Binding-site contacts:
Ligand atom O3 contacts residue ARG1453 of chain 1.A at 4.2 Å.
Ligand atom O6 contacts residue ASP323 of chain 1.A at 4.2 Å.
Ligand atom C1 contacts residue ASN1457 of chain 1.A at 1.4 Å.
Ligand atom N2 contacts residue ASN1457 of chain 1.A at 2.4 Å (h-bond).
Ligand atom O5 contacts residue ARG1453 of chain 1.A at 4.1 Å.
Ligand atom C2 contacts residue ARG1453 of chain 1.A at 3.8 Å.
Ligand atom C4 contacts residue ASN1457 of chain 1.A at 4.2 Å.
Ligand atom C1 contacts residue ARG1453 of chain 1.A at 4.0 Å.
Ligand atom O7 contacts residue LYS1456 of chain 1.A at 3.2 Å.
Ligand atom C8 contacts residue ASN1457 of chain 1.A at 3.4 Å.
Ligand atom C7 contacts residue ASN1457 of chain 1.A at 3.1 Å.
Ligand atom C3 contacts residue ASN1457 of chain 1.A at 3.8 Å.
Ligand atom O5 contacts residue ASN1457 of chain 1.A at 2.3 Å (h-bond).
Ligand atom C5 contacts residue ASN1457 of chain 1.A at 3.6 Å.
Ligand atom C6 contacts residue ARG1453 of chain 1.A at 3.5 Å.
Ligand atom C8 contacts residue LYS1456 of chain 1.A at 4.0 Å.
Ligand atom C4 contacts residue ARG1453 of chain 1.A at 3.7 Å.
Ligand atom N2 contacts residue ARG1453 of chain 1.A at 4.3 Å.
Ligand atom C5 contacts residue GLU316 of chain 1.A at 4.5 Å.
Ligand atom C6 contacts residue GLU316 of chain 1.A at 4.1 Å.
Ligand atom O4 contacts residue ARG1453 of chain 1.A at 4.2 Å.
Ligand atom C7 contacts residue LYS1456 of chain 1.A at 3.7 Å.
Ligand atom O7 contacts residue ARG1453 of chain 1.A at 4.2 Å.
Ligand atom C5 contacts residue ARG1453 of chain 1.A at 4.0 Å.
Ligand atom O4 contacts residue GLU316 of chain 1.A at 4.2 Å.
Ligand atom C7 contacts residue ARG1453 of chain 1.A at 4.5 Å.
Ligand atom C3 contacts residue ARG1453 of chain 1.A at 4.3 Å.
Ligand atom O7 contacts residue ASN1457 of chain 1.A at 4.1 Å.
Ligand atom C2 contacts residue ASN1457 of chain 1.A at 2.5 Å.

Sequence of chain 1.A:
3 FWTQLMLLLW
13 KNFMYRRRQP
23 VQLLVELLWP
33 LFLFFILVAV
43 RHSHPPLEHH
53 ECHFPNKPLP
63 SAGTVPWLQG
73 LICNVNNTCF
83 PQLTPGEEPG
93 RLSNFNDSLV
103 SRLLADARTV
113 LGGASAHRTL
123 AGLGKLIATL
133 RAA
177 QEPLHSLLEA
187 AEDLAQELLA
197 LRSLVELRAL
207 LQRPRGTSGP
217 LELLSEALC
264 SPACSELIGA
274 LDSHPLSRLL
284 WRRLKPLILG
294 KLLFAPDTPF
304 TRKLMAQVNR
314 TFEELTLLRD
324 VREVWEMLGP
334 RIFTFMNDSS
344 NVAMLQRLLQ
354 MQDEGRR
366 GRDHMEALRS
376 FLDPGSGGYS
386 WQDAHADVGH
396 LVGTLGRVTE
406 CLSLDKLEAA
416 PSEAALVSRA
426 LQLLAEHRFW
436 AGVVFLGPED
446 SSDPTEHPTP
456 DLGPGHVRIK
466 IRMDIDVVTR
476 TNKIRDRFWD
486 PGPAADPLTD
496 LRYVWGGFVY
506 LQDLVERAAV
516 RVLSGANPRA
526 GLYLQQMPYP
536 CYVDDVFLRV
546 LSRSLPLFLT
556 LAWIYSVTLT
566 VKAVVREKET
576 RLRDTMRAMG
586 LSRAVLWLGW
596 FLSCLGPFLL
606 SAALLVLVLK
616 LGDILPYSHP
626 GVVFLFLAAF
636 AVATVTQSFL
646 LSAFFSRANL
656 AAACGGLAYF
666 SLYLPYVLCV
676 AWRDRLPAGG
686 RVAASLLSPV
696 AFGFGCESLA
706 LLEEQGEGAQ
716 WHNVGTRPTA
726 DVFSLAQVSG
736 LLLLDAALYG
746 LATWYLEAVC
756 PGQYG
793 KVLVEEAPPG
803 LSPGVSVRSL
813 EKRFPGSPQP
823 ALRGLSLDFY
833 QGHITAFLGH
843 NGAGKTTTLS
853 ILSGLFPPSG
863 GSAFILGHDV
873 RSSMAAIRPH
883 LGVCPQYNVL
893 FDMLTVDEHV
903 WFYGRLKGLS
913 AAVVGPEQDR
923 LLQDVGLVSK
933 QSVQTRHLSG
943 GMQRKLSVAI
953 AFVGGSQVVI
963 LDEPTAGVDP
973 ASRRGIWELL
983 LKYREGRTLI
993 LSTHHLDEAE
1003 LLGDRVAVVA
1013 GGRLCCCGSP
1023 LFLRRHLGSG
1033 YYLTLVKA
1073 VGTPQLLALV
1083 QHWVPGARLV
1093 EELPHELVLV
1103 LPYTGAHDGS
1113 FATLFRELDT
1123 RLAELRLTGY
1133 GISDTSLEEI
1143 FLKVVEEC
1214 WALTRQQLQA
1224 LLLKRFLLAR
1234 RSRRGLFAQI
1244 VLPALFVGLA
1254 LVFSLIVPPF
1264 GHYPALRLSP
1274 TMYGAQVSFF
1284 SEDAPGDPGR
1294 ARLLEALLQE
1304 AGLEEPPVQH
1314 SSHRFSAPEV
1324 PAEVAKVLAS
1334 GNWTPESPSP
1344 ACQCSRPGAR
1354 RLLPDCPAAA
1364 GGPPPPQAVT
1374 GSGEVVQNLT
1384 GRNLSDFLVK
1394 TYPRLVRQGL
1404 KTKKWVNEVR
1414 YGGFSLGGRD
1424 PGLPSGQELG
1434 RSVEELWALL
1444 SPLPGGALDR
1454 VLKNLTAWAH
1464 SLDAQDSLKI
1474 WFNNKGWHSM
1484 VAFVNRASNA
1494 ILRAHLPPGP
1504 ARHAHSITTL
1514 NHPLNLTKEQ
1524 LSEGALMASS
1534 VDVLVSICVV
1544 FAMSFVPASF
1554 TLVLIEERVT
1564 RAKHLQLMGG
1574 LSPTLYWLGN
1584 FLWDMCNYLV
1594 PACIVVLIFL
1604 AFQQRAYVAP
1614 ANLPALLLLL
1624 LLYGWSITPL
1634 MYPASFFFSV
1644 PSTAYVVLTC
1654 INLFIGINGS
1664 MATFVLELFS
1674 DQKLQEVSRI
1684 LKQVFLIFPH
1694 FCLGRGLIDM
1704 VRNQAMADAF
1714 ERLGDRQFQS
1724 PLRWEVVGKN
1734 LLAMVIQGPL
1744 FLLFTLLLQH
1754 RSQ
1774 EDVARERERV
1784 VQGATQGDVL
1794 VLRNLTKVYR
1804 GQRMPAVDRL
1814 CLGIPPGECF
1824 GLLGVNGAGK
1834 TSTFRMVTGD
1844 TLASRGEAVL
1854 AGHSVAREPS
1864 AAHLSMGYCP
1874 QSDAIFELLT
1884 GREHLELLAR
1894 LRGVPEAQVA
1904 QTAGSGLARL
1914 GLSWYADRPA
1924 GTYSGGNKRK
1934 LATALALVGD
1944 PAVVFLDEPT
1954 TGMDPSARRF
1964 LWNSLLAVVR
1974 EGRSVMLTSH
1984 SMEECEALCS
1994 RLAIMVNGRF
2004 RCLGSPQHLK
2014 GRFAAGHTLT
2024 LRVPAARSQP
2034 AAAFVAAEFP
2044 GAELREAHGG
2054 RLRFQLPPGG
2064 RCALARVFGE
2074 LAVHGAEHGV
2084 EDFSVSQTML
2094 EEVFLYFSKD

A small-molecule ligand and the protein it binds are described below.
Small molecule (SMILES): CC(=O)N[C@H]1[C@H](O[C@H]2[C@H](O)[C@@H](NC(C)=O)CO[C@@H]2CO)O[C@H](CO)[C@@H](O)[C@@H]1O